Sequence of chain 45.A:
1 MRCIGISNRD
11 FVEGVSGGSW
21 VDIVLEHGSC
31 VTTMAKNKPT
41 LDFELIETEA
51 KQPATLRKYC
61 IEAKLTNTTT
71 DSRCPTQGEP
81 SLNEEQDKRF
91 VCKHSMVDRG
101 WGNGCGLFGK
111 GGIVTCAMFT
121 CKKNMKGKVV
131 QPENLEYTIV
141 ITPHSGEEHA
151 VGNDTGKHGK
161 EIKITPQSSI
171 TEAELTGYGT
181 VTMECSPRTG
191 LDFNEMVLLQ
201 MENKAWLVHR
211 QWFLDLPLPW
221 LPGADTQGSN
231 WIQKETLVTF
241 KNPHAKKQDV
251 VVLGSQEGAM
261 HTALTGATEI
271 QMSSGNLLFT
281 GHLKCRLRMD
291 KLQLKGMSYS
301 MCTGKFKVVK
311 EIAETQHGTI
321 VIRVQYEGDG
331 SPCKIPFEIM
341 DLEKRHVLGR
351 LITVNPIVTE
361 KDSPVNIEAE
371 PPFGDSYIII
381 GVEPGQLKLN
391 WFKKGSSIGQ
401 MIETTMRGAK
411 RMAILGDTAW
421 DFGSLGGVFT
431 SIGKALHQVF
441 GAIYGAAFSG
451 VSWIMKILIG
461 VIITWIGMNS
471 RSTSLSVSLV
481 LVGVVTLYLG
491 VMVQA

The protein below binds the small molecule below.
Small molecule (SMILES): CC(=O)N[C@@H]1[C@@H](O)[C@H](O)[C@@H](CO)O[C@H]1O

Binding-site contacts:
Ligand atom C8 contacts residue PHE90 of chain 45.A at 3.9 Å (hydrophobic).
Ligand atom C4 contacts residue ASN67 of chain 45.A at 4.2 Å.
Ligand atom C7 contacts residue ASN67 of chain 45.A at 3.7 Å.
Ligand atom C2 contacts residue ASN67 of chain 45.A at 2.5 Å.
Ligand atom C8 contacts residue MET118 of chain 45.A at 4.3 Å (hydrophobic).
Ligand atom C5 contacts residue ASN67 of chain 45.A at 3.7 Å.
Ligand atom O5 contacts residue ASN67 of chain 45.A at 2.4 Å (h-bond).
Ligand atom C3 contacts residue ASN67 of chain 45.A at 3.8 Å.
Ligand atom O7 contacts residue ASN67 of chain 45.A at 4.1 Å.
Ligand atom C8 contacts residue ASN67 of chain 45.A at 4.2 Å.
Ligand atom C1 contacts residue ASN67 of chain 45.A at 1.4 Å.
Ligand atom N2 contacts residue ASN67 of chain 45.A at 2.9 Å (h-bond).